The protein below binds the small molecule below.
Small molecule (SMILES): C[C@@H]1O[C@H](O)[C@H](O)[C@H](O)[C@H]1O

Sequence of chain 2.B:
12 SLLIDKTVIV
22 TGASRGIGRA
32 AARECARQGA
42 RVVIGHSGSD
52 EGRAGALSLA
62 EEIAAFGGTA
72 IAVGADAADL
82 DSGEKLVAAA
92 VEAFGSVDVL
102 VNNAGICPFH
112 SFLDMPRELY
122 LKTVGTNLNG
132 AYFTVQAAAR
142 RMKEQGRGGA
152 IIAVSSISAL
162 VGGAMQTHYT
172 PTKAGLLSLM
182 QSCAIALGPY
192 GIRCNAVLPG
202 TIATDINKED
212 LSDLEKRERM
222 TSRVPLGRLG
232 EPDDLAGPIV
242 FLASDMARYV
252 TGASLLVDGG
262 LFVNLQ

Sequence of chain 2.A:
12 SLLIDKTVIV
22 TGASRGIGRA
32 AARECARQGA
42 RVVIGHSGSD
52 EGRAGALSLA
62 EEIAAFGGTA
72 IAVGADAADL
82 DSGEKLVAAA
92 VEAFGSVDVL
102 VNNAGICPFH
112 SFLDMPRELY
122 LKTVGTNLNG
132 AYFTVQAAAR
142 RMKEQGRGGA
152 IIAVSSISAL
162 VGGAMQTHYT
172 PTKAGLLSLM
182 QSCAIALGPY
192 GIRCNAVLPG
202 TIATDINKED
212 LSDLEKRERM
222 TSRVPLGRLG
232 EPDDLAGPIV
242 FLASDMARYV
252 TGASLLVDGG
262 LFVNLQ

Binding-site contacts:
Ligand atom O5 contacts residue GLU35 of chain 2.A at 3.8 Å.
Ligand atom O1 contacts residue MET247 of chain 2.B at 3.4 Å.
Ligand atom C6 contacts residue ASP234 of chain 2.A at 3.5 Å.
Ligand atom C6 contacts residue GLU35 of chain 2.A at 3.7 Å.
Ligand atom O4 contacts residue ARG249 of chain 2.B at 3.1 Å.
Ligand atom C1 contacts residue GLY238 of chain 2.A at 4.3 Å.
Ligand atom O5 contacts residue ASP234 of chain 2.A at 4.4 Å.
Ligand atom C2 contacts residue MET247 of chain 2.B at 4.4 Å (hydrophobic).
Ligand atom C4 contacts residue ARG249 of chain 2.B at 3.5 Å.
Ligand atom O5 contacts residue ALA237 of chain 2.A at 4.0 Å.
Ligand atom C1 contacts residue GLU35 of chain 2.A at 3.8 Å.
Ligand atom O2 contacts residue MET247 of chain 2.B at 3.3 Å (h-bond).
Ligand atom O3 contacts residue MET247 of chain 2.B at 3.7 Å.
Ligand atom O4 contacts residue ASP234 of chain 2.A at 4.4 Å.
Ligand atom C6 contacts residue ALA237 of chain 2.A at 3.7 Å (hydrophobic).
Ligand atom O3 contacts residue ASP246 of chain 2.B at 2.8 Å (salt-bridge).
Ligand atom O1 contacts residue GLY238 of chain 2.A at 3.2 Å.
Ligand atom C5 contacts residue GLU35 of chain 2.A at 4.0 Å.
Ligand atom O3 contacts residue ASP234 of chain 2.A at 4.4 Å.
Ligand atom O1 contacts residue GLU35 of chain 2.A at 4.3 Å.
Ligand atom C3 contacts residue ARG249 of chain 2.B at 4.0 Å.
Ligand atom O2 contacts residue ASP246 of chain 2.B at 3.4 Å.
Ligand atom O4 contacts residue ASP246 of chain 2.B at 4.5 Å.
Ligand atom C4 contacts residue ASP234 of chain 2.A at 4.0 Å.
Ligand atom O3 contacts residue ARG249 of chain 2.B at 3.6 Å.
Ligand atom C2 contacts residue ASP246 of chain 2.B at 3.7 Å.
Ligand atom C3 contacts residue ASP246 of chain 2.B at 3.4 Å.
Ligand atom O5 contacts residue GLY238 of chain 2.A at 3.8 Å.
Ligand atom C5 contacts residue ASP234 of chain 2.A at 4.3 Å.